Binding-site contacts:
Ligand atom C19 contacts residue TRP397 of chain 1.D at 3.4 Å (hydrophobic).
Ligand atom C24 contacts residue TYR398 of chain 1.D at 4.2 Å (hydrophobic).
Ligand atom C27 contacts residue VAL179 of chain 1.D at 3.8 Å (hydrophobic).
Ligand atom O32 contacts residue VAL179 of chain 1.D at 3.0 Å (h-bond).
Ligand atom C24 contacts residue TRP397 of chain 1.D at 3.6 Å (hydrophobic).
Ligand atom C24 contacts residue ASN99 of chain 1.D at 3.7 Å.
Ligand atom C9 contacts residue TRP397 of chain 1.D at 3.9 Å (hydrophobic).
Ligand atom O18 contacts residue GLY98 of chain 1.D at 3.6 Å.
Ligand atom O34 contacts residue PHE394 of chain 1.D at 3.8 Å.
Ligand atom C28 contacts residue VAL179 of chain 1.D at 3.9 Å (hydrophobic).
Ligand atom O41 contacts residue ASN99 of chain 1.D at 3.6 Å (h-bond).
Ligand atom O29 contacts residue PHE394 of chain 1.D at 3.8 Å.
Ligand atom O21 contacts residue ASN100 of chain 1.D at 3.2 Å (h-bond).
Ligand atom N16 contacts residue GLY98 of chain 1.D at 3.3 Å (h-bond).
Ligand atom C17 contacts residue TRP397 of chain 1.D at 3.6 Å (hydrophobic).
Ligand atom C11 contacts residue TRP397 of chain 1.D at 4.0 Å (hydrophobic).
Ligand atom C14 contacts residue GLY98 of chain 1.D at 3.3 Å.
Ligand atom C24 contacts residue ASN100 of chain 1.D at 4.0 Å.
Ligand atom O21 contacts residue TRP397 of chain 1.D at 3.6 Å.
Ligand atom CL33 contacts residue PHE394 of chain 1.D at 3.7 Å.
Ligand atom C20 contacts residue GLY98 of chain 1.D at 3.1 Å.
Ligand atom C22 contacts residue TRP397 of chain 1.D at 3.5 Å (hydrophobic).
Ligand atom C13 contacts residue TRP397 of chain 1.D at 3.9 Å (hydrophobic).
Ligand atom O18 contacts residue ASN100 of chain 1.D at 3.7 Å.
Ligand atom C6 contacts residue PHE394 of chain 1.D at 3.8 Å (hydrophobic).
Ligand atom C23 contacts residue VAL180 of chain 1.D at 3.8 Å (hydrophobic).
Ligand atom C19 contacts residue GLY98 of chain 1.D at 3.9 Å.
Ligand atom O29 contacts residue VAL180 of chain 1.D at 3.2 Å.
Ligand atom O18 contacts residue TRP397 of chain 1.D at 3.4 Å.
Ligand atom O41 contacts residue THR178 of chain 1.D at 4.0 Å.
Ligand atom O32 contacts residue ASP177 of chain 1.D at 4.1 Å.
Ligand atom C17 contacts residue ASN100 of chain 1.D at 4.0 Å.
Ligand atom O21 contacts residue LYS103 of chain 1.D at 3.1 Å (salt-bridge).
Ligand atom C38 contacts residue PHE394 of chain 1.D at 3.5 Å (hydrophobic).
Ligand atom O41 contacts residue GLY98 of chain 1.D at 3.9 Å.
Ligand atom O42 contacts residue GLY98 of chain 1.D at 3.0 Å (h-bond).
Ligand atom C1 contacts residue PHE394 of chain 1.D at 3.9 Å (hydrophobic).
Ligand atom C38 contacts residue TRP397 of chain 1.D at 3.4 Å (hydrophobic).
Ligand atom C17 contacts residue GLY98 of chain 1.D at 3.5 Å.
Ligand atom O32 contacts residue THR178 of chain 1.D at 3.3 Å.

This small molecule binds to this protein.
Small molecule (SMILES): C=CCCC(=O)O[C@H]1CC(=O)N(C)c2cc(cc(OC)c2Cl)C/C(C)=C/C=C/[C@@H](OC)[C@@]2(O)C[C@@H](OC(=O)N2)[C@@H](C)[C@@H]2O[C@@]12C

Sequence of chain 1.D:
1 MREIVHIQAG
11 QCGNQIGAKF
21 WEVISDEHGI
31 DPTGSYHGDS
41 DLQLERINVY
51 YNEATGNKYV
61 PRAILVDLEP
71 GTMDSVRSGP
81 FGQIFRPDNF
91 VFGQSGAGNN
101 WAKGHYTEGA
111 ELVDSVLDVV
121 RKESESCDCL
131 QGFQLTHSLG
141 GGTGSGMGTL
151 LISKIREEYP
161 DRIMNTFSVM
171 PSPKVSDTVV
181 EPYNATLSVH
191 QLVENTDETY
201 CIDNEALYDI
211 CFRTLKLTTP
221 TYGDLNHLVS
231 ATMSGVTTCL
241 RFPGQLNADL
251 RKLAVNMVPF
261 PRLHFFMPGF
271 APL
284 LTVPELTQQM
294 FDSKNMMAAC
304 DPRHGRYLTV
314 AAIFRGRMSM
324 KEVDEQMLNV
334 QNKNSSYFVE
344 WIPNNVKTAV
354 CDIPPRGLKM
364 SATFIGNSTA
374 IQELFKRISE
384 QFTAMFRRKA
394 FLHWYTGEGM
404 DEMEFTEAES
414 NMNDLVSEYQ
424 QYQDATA